Sequence of chain 1.E:
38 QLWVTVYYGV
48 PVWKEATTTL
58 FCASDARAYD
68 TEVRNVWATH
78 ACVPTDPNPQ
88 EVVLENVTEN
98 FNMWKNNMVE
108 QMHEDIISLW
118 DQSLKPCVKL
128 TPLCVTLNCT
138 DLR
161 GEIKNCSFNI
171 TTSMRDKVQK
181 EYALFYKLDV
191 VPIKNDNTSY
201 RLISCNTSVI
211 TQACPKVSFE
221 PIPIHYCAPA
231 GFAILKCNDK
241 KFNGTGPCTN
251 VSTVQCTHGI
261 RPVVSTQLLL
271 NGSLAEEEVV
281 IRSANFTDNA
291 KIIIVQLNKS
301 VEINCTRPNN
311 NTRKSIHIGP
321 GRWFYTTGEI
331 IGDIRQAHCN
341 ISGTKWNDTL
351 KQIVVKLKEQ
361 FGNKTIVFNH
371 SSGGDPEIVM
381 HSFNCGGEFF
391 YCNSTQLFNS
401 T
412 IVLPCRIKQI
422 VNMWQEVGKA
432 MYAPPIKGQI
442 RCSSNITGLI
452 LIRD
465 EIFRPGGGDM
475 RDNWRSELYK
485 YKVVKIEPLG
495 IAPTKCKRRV

Binding-site contacts:
Ligand atom C2 contacts residue ASN250 of chain 1.E at 2.4 Å.
Ligand atom O4 contacts residue GLY26 of chain 1.G at 3.7 Å.
Ligand atom O5 contacts residue ASN250 of chain 1.E at 2.4 Å (h-bond).
Ligand atom O7 contacts residue ASN250 of chain 1.E at 3.2 Å (h-bond).
Ligand atom O7 contacts residue PHE25 of chain 1.G at 3.5 Å.
Ligand atom C5 contacts residue ASN250 of chain 1.E at 3.7 Å.
Ligand atom C7 contacts residue ASN250 of chain 1.E at 3.1 Å.
Ligand atom O5 contacts residue GLU2 of chain 1.G at 4.4 Å.
Ligand atom C3 contacts residue GLU2 of chain 1.G at 3.9 Å.
Ligand atom C1 contacts residue ASN238 of chain 1.E at 4.2 Å.
Ligand atom C8 contacts residue ASN250 of chain 1.E at 4.1 Å.
Ligand atom O6 contacts residue PHE25 of chain 1.G at 4.2 Å.
Ligand atom O3 contacts residue GLU2 of chain 1.G at 3.1 Å (salt-bridge).
Ligand atom C5 contacts residue PHE25 of chain 1.G at 4.2 Å (hydrophobic).
Ligand atom C2 contacts residue GLY26 of chain 1.G at 4.4 Å.
Ligand atom C7 contacts residue GLY26 of chain 1.G at 3.7 Å.
Ligand atom C3 contacts residue ASN250 of chain 1.E at 3.8 Å.
Ligand atom C8 contacts residue GLY26 of chain 1.G at 4.4 Å.
Ligand atom N2 contacts residue ASN250 of chain 1.E at 2.8 Å (h-bond).
Ligand atom O7 contacts residue GLY26 of chain 1.G at 3.0 Å (h-bond).
Ligand atom O4 contacts residue GLU2 of chain 1.G at 4.4 Å.
Ligand atom C1 contacts residue ASN250 of chain 1.E at 1.5 Å.
Ligand atom C4 contacts residue ASN250 of chain 1.E at 4.2 Å.
Ligand atom C6 contacts residue PHE25 of chain 1.G at 4.0 Å (hydrophobic).
Ligand atom O5 contacts residue ASN238 of chain 1.E at 3.7 Å.
Ligand atom N2 contacts residue GLY26 of chain 1.G at 4.3 Å.
Ligand atom C6 contacts residue VAL3 of chain 1.G at 4.2 Å (hydrophobic).
Ligand atom O3 contacts residue PHE25 of chain 1.G at 4.5 Å.

The protein below binds the small molecule below.
Small molecule (SMILES): CC(=O)N[C@H]1[C@H](O[C@H]2[C@H](O)[C@@H](NC(C)=O)CO[C@@H]2CO)O[C@H](CO)[C@@H](O[C@@H]2O[C@H](CO[C@H]3O[C@H](CO)[C@@H](O)[C@H](O)[C@@H]3O)[C@@H](O)[C@H](O)[C@@H]2O)[C@@H]1O

Sequence of chain 1.G:
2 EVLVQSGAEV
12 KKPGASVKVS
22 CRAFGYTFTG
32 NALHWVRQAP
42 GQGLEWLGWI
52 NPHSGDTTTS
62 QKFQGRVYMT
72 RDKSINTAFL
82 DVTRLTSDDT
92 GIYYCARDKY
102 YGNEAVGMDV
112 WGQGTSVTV